A small-molecule ligand and the protein it binds are described below.
Small molecule (SMILES): Nc1ncnc2c1ncn2[C@@H]1O[C@H](CO[P](=O)(O)O[P](=O)(O)NP(=O)(O)O)[C@@H](O)[C@H]1O

Sequence of chain 1.A:
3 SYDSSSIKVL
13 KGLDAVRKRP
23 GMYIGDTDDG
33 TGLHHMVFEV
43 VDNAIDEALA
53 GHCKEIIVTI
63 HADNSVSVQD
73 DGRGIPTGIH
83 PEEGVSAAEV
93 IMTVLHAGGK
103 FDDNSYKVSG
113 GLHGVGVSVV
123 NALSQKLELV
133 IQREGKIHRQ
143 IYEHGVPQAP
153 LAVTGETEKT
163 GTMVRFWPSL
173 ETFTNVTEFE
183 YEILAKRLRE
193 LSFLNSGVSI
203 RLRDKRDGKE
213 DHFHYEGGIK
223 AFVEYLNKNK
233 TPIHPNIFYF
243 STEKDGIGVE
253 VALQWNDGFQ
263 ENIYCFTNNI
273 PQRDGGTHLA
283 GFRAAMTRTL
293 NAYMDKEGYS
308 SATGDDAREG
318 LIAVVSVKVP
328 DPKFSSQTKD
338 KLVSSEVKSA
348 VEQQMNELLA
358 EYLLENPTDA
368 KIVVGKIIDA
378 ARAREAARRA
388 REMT

Sequence of chain 2.A:
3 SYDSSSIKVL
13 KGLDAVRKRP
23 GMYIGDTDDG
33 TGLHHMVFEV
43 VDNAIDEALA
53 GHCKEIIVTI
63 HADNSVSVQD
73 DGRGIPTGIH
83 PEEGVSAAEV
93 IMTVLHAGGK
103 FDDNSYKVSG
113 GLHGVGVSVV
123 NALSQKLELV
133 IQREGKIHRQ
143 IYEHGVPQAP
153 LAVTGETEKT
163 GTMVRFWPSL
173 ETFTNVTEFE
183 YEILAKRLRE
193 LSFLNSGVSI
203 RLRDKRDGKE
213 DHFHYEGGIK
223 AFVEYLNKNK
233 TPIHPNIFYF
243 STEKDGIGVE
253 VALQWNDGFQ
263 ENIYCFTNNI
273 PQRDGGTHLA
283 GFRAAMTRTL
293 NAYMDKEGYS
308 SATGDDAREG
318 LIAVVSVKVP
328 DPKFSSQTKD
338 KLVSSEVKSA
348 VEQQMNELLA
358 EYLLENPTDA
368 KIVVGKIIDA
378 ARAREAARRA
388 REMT

Binding-site contacts:
Ligand atom N3B contacts residue GLY116 of chain 1.A at 3.0 Å (h-bond).
Ligand atom O3G contacts residue LYS336 of chain 1.A at 2.6 Å (salt-bridge).
Ligand atom C1' contacts residue TYR4 of chain 2.A at 3.2 Å (hydrophobic).
Ligand atom C2' contacts residue TYR4 of chain 2.A at 3.1 Å (hydrophobic).
Ligand atom O2A contacts residue K1 of chain 1.D at 2.8 Å.
Ligand atom O3A contacts residue GLY116 of chain 1.A at 3.2 Å.
Ligand atom PG contacts residue MG1 of chain 1.C at 3.3 Å.
Ligand atom N3B contacts residue HIS115 of chain 1.A at 3.3 Å (h-bond).
Ligand atom O1A contacts residue MG1 of chain 1.C at 2.3 Å.
Ligand atom O2A contacts residue GLY118 of chain 1.A at 3.3 Å (h-bond).
Ligand atom O2B contacts residue LYS102 of chain 1.A at 2.8 Å (salt-bridge).
Ligand atom O2B contacts residue ASN45 of chain 1.A at 3.0 Å (h-bond).
Ligand atom O1G contacts residue GLN334 of chain 1.A at 3.2 Å (h-bond).
Ligand atom O1B contacts residue LYS102 of chain 1.A at 3.3 Å.
Ligand atom O3A contacts residue VAL117 of chain 1.A at 3.3 Å (h-bond).
Ligand atom O2' contacts residue TYR4 of chain 2.A at 2.6 Å (h-bond).
Ligand atom O3G contacts residue LEU114 of chain 1.A at 2.9 Å (h-bond).
Ligand atom PB contacts residue MG1 of chain 1.C at 3.1 Å.
Ligand atom N3 contacts residue TYR4 of chain 2.A at 2.7 Å (h-bond).
Ligand atom O2G contacts residue MG1 of chain 1.C at 2.0 Å.
Ligand atom PA contacts residue MG1 of chain 1.C at 3.4 Å.
Ligand atom O1G contacts residue VAL117 of chain 1.A at 2.7 Å (h-bond).
Ligand atom O3A contacts residue MG1 of chain 1.C at 3.4 Å.
Ligand atom O1G contacts residue GLY116 of chain 1.A at 3.3 Å (h-bond).
Ligand atom O1A contacts residue ASN45 of chain 1.A at 3.1 Å (h-bond).
Ligand atom N3B contacts residue LEU114 of chain 1.A at 3.2 Å (h-bond).
Ligand atom N3 contacts residue TYR108 of chain 1.A at 3.0 Å (h-bond).
Ligand atom O2A contacts residue VAL119 of chain 1.A at 3.3 Å (h-bond).
Ligand atom O3G contacts residue GLY113 of chain 1.A at 3.4 Å.
Ligand atom O2B contacts residue MG1 of chain 1.C at 2.1 Å.
Ligand atom O1A contacts residue VAL119 of chain 1.A at 3.0 Å (h-bond).
Ligand atom O3' contacts residue GLY101 of chain 1.A at 3.0 Å (h-bond).
Ligand atom O2' contacts residue GLY101 of chain 1.A at 3.2 Å (h-bond).
Ligand atom O1G contacts residue GLY118 of chain 1.A at 2.8 Å (h-bond).
Ligand atom N6 contacts residue ASP72 of chain 1.A at 2.8 Å (salt-bridge).
Ligand atom N7 contacts residue ASN45 of chain 1.A at 3.2 Å.
Ligand atom O3G contacts residue HIS115 of chain 1.A at 3.1 Å (h-bond).
Ligand atom C2 contacts residue GLU49 of chain 1.A at 3.3 Å.
Ligand atom O4' contacts residue ILE93 of chain 1.A at 3.2 Å.
Ligand atom C2 contacts residue TYR108 of chain 1.A at 3.4 Å (hydrophobic).